Sequence of chain 1.D:
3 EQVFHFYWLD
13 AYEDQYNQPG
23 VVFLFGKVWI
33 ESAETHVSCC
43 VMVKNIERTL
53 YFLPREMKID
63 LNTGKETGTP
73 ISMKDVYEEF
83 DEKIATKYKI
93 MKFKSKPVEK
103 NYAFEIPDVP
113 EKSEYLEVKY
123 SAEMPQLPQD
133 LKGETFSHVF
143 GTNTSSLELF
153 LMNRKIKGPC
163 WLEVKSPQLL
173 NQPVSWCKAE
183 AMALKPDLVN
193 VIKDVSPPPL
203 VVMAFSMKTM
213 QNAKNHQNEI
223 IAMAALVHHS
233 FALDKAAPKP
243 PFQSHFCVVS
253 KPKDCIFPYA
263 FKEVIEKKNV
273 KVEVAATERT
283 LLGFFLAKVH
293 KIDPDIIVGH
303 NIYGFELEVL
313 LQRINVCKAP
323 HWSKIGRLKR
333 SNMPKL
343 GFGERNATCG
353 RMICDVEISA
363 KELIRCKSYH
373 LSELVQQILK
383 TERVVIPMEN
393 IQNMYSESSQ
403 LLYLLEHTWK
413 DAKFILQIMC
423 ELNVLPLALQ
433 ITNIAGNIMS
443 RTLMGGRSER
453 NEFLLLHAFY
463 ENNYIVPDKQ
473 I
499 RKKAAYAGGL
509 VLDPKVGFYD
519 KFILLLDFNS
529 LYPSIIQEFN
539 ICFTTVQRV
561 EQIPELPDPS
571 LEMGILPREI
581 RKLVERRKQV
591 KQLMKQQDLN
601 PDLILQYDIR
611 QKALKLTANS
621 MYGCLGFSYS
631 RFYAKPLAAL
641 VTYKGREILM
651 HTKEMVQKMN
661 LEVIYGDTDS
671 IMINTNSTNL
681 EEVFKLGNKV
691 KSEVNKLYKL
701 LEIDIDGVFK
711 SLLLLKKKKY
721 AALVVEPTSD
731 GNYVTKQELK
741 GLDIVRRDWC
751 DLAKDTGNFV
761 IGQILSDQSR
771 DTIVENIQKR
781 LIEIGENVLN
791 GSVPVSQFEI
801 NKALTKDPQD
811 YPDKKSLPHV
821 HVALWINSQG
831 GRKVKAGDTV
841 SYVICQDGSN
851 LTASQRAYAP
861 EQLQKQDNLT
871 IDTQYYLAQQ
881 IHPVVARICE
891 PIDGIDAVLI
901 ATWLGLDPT

Binding-site contacts:
Ligand atom OAC contacts residue GLY623 of chain 1.D at 3.0 Å (h-bond).
Ligand atom OAD contacts residue PRO531 of chain 1.D at 4.2 Å.
Ligand atom OAD contacts residue LEU529 of chain 1.D at 3.5 Å.
Ligand atom CAM contacts residue TYR622 of chain 1.D at 3.7 Å (hydrophobic).
Ligand atom OAD contacts residue TYR530 of chain 1.D at 3.1 Å (h-bond).
Ligand atom OAA contacts residue ASN619 of chain 1.D at 4.2 Å.
Ligand atom OAA contacts residue ASP669 of chain 1.D at 4.3 Å.
Ligand atom CAL contacts residue ASN619 of chain 1.D at 4.0 Å.
Ligand atom CAV contacts residue TYR622 of chain 1.D at 4.5 Å (hydrophobic).
Ligand atom CAX contacts residue TYR530 of chain 1.D at 4.4 Å (hydrophobic).
Ligand atom OAB contacts residue SER620 of chain 1.D at 3.3 Å (h-bond).
Ligand atom CAV contacts residue ASN619 of chain 1.D at 4.5 Å.
Ligand atom OAD contacts residue ASP669 of chain 1.D at 4.4 Å.
Ligand atom CAK contacts residue TYR530 of chain 1.D at 3.9 Å (hydrophobic).
Ligand atom CAR contacts residue ASN619 of chain 1.D at 4.2 Å.
Ligand atom CAX contacts residue LEU529 of chain 1.D at 4.2 Å (hydrophobic).
Ligand atom CAO contacts residue TYR622 of chain 1.D at 3.9 Å (hydrophobic).
Ligand atom OAC contacts residue SER620 of chain 1.D at 3.7 Å.
Ligand atom OAC contacts residue TYR622 of chain 1.D at 3.9 Å.
Ligand atom CAM contacts residue TYR530 of chain 1.D at 3.8 Å (hydrophobic).
Ligand atom CAX contacts residue ASP669 of chain 1.D at 3.4 Å.
Ligand atom CAP contacts residue ASP669 of chain 1.D at 4.3 Å.
Ligand atom CAT contacts residue ASN619 of chain 1.D at 4.4 Å.
Ligand atom OAC contacts residue ASN619 of chain 1.D at 3.1 Å (h-bond).
Ligand atom CAV contacts residue GLY623 of chain 1.D at 3.6 Å.
Ligand atom OAB contacts residue ASN619 of chain 1.D at 3.2 Å.
Ligand atom CAQ contacts residue ASN619 of chain 1.D at 4.0 Å.
Ligand atom CAR contacts residue TYR530 of chain 1.D at 4.0 Å (hydrophobic).
Ligand atom CAG contacts residue TYR530 of chain 1.D at 4.5 Å (hydrophobic).

A small-molecule ligand and the protein it binds are described below.
Small molecule (SMILES): C[C@@]1(CO)[C@H](O)CC[C@@]2(C)[C@H]1CC[C@H]1C[C@@H]3C[C@@]12CC[C@]3(O)CO